This protein binds this small molecule.
Small molecule (SMILES): CC(=O)N[C@@H]1[C@@H](O)[C@H](O)[C@@H](CO)O[C@H]1O

Binding-site contacts:
Ligand atom C2 contacts residue ASN205 of chain 1.D at 2.4 Å.
Ligand atom O5 contacts residue ASN167 of chain 1.D at 3.1 Å (h-bond).
Ligand atom C8 contacts residue THR203 of chain 1.D at 4.0 Å.
Ligand atom C5 contacts residue ASN205 of chain 1.D at 3.6 Å.
Ligand atom C1 contacts residue ASN167 of chain 1.D at 3.4 Å.
Ligand atom C3 contacts residue ASN205 of chain 1.D at 3.8 Å.
Ligand atom N2 contacts residue ASN205 of chain 1.D at 2.9 Å (h-bond).
Ligand atom C6 contacts residue ASN167 of chain 1.D at 4.2 Å.
Ligand atom C8 contacts residue ASN205 of chain 1.D at 4.0 Å.
Ligand atom C1 contacts residue ASN205 of chain 1.D at 1.4 Å.
Ligand atom O5 contacts residue ASN205 of chain 1.D at 2.4 Å (h-bond).
Ligand atom C7 contacts residue ASN205 of chain 1.D at 3.4 Å.
Ligand atom O7 contacts residue ASN205 of chain 1.D at 3.5 Å (h-bond).
Ligand atom C8 contacts residue GLU204 of chain 1.D at 3.7 Å.
Ligand atom C4 contacts residue ASN205 of chain 1.D at 4.2 Å.
Ligand atom C5 contacts residue ASN167 of chain 1.D at 3.8 Å.

Sequence of chain 1.D:
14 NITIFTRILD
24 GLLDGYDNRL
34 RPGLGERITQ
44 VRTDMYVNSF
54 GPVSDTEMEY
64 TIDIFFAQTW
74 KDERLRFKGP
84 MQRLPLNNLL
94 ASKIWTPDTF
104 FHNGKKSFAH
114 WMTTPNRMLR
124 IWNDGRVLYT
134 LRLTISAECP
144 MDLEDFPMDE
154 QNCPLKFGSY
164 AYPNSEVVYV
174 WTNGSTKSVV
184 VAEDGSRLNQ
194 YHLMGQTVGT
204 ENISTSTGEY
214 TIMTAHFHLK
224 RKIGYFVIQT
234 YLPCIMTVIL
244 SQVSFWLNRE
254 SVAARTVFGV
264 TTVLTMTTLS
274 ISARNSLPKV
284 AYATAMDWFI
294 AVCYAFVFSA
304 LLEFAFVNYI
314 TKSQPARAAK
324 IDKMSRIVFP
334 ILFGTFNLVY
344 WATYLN